Binding-site contacts:
Ligand atom CAM contacts residue GLY104 of chain 1.A at 3.8 Å.
Ligand atom CLA contacts residue ILE51 of chain 1.A at 3.5 Å.
Ligand atom CAG contacts residue GLU99 of chain 1.A at 3.5 Å.
Ligand atom OAY contacts residue ALA105 of chain 1.A at 3.8 Å.
Ligand atom CBG contacts residue ILE96 of chain 1.A at 3.6 Å (hydrophobic).
Ligand atom CLA contacts residue ILE96 of chain 1.A at 3.5 Å.
Ligand atom CAG contacts residue ALA50 of chain 1.A at 3.3 Å (hydrophobic).
Ligand atom CLA contacts residue THR98 of chain 1.A at 3.7 Å.
Ligand atom CAG contacts residue THR98 of chain 1.A at 3.8 Å.
Ligand atom CAK contacts residue GLY104 of chain 1.A at 3.6 Å.
Ligand atom CAZ contacts residue GLY104 of chain 1.A at 3.5 Å.
Ligand atom CAG contacts residue LEU152 of chain 1.A at 3.7 Å (hydrophobic).
Ligand atom CAF contacts residue LEU152 of chain 1.A at 3.6 Å (hydrophobic).
Ligand atom CAZ contacts residue LEU152 of chain 1.A at 3.8 Å (hydrophobic).
Ligand atom CAK contacts residue MET101 of chain 1.A at 3.5 Å (hydrophobic).
Ligand atom CBE contacts residue MET73 of chain 1.A at 3.6 Å (hydrophobic).
Ligand atom CAL contacts residue GLY104 of chain 1.A at 3.7 Å.
Ligand atom NAD contacts residue THR98 of chain 1.A at 2.9 Å (h-bond).
Ligand atom CBF contacts residue LYS52 of chain 1.A at 3.6 Å.
Ligand atom CAC contacts residue THR98 of chain 1.A at 3.5 Å.
Ligand atom CLA contacts residue ALA50 of chain 1.A at 3.3 Å.
Ligand atom CBG contacts residue LYS52 of chain 1.A at 3.5 Å.
Ligand atom CBE contacts residue GLU69 of chain 1.A at 3.4 Å.
Ligand atom CAL contacts residue MET101 of chain 1.A at 3.4 Å (hydrophobic).
Ligand atom FAX contacts residue LYS108 of chain 1.A at 3.2 Å.
Ligand atom CAO contacts residue GLY104 of chain 1.A at 3.7 Å.
Ligand atom CBF contacts residue GLU69 of chain 1.A at 3.6 Å.
Ligand atom CAR contacts residue ILE25 of chain 1.A at 3.5 Å (hydrophobic).
Ligand atom NAH contacts residue MET101 of chain 1.A at 3.1 Å (h-bond).
Ligand atom CBD contacts residue SER162 of chain 1.A at 3.7 Å.
Ligand atom CAB contacts residue THR98 of chain 1.A at 3.4 Å.
Ligand atom CAL contacts residue TYR100 of chain 1.A at 3.8 Å (hydrophobic).
Ligand atom CAN contacts residue GLY104 of chain 1.A at 3.8 Å.
Ligand atom NAQ contacts residue ILE25 of chain 1.A at 3.1 Å (h-bond).
Ligand atom NAJ contacts residue MET101 of chain 1.A at 2.9 Å (h-bond).
Ligand atom CAF contacts residue ALA50 of chain 1.A at 3.5 Å (hydrophobic).
Ligand atom CLA contacts residue LYS52 of chain 1.A at 3.5 Å.
Ligand atom CAK contacts residue ILE25 of chain 1.A at 3.8 Å (hydrophobic).
Ligand atom CAP contacts residue ILE25 of chain 1.A at 3.7 Å (hydrophobic).
Ligand atom CAS contacts residue ILE25 of chain 1.A at 3.5 Å (hydrophobic).

Sequence of chain 1.A:
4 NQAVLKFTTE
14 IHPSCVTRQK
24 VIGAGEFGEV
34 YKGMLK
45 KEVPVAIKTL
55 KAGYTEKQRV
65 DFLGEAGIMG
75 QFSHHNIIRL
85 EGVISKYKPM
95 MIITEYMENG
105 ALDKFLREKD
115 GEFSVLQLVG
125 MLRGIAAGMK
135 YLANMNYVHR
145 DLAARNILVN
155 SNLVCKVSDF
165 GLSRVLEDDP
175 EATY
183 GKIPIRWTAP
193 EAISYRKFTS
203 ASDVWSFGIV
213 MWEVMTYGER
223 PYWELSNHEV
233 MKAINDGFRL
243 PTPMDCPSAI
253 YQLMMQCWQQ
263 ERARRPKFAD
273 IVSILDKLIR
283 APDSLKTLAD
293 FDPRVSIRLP

The small molecule below binds the protein below.
Small molecule (SMILES): Cc1cccc(Cl)c1NC(=O)c1cnc(Nc2cccc(C(=O)N[C@@H]3CCNC[C@H]3F)c2)s1